The protein below binds the small molecule below.
Small molecule (SMILES): Nc1ccn([C@@H]2O[C@H](CO[P](=O)(O)O[C@H]3[C@@H](O)[C@H](n4cnc5c(N)ncnc54)O[C@@H]3CO[P](=O)(O)O[C@H]3[C@@H](O)[C@H](n4cnc5c(=O)nc(N)[nH]c54)O[C@@H]3CO[P](=O)(O)O[C@H]3[C@@H](O)[C@H](n4cnc5c(N)ncnc54)O[C@@H]3CO[P](=O)(O)O[C@H]3[C@@H](O)[C@H](n4cnc5c(N)ncnc54)O[C@@H]3CO[P](=O)(O)O[C@H]3[C@@H](O)[C@H](n4ccc(=O)[nH]c4=O)O[C@@H]3CO[P](=O)(O)O[C@H]3[C@@H](O)[C@H](n4ccc(N)nc4=O)O[C@@H]3CO[P](=O)(O)O[C@H]3[C@@H](O)[C@H](n4ccc(=O)[nH]c4=O)O[C@@H]3CO[P](=O)(O)O[C@H]3[C@@H](O)[C@H](n4cnc5c(=O)nc(N)[nH]c54)O[C@@H]3CO)[C@@H](O)[C@H]2O)c(=O)n1

Binding-site contacts:
Ligand atom OP2 contacts residue SER51 of chain 11.C at 3.3 Å (h-bond).
Ligand atom N1 contacts residue SER47 of chain 16.C at 2.7 Å (h-bond).
Ligand atom O5' contacts residue LYS89 of chain 11.C at 3.2 Å (salt-bridge).
Ligand atom C8 contacts residue LYS61 of chain 16.C at 3.6 Å.
Ligand atom C2 contacts residue SER47 of chain 16.C at 3.2 Å.
Ligand atom O5' contacts residue ARG49 of chain 11.C at 3.6 Å (salt-bridge).
Ligand atom OP2 contacts residue TYR85 of chain 16.C at 2.6 Å (h-bond).
Ligand atom OP1 contacts residue ARG49 of chain 11.C at 2.6 Å (salt-bridge).
Ligand atom N6 contacts residue THR45 of chain 16.C at 2.8 Å (h-bond).
Ligand atom N6 contacts residue CYS46 of chain 16.C at 3.6 Å (h-bond).
Ligand atom OP1 contacts residue SER51 of chain 11.C at 2.7 Å (h-bond).
Ligand atom O3' contacts residue SER51 of chain 11.C at 3.3 Å (h-bond).
Ligand atom OP2 contacts residue LYS57 of chain 11.C at 3.5 Å (salt-bridge).
Ligand atom OP1 contacts residue ASN55 of chain 11.C at 3.2 Å.
Ligand atom OP1 contacts residue LYS57 of chain 11.C at 2.9 Å.
Ligand atom O3' contacts residue ARG49 of chain 11.C at 3.6 Å (salt-bridge).
Ligand atom OP1 contacts residue SER52 of chain 11.C at 3.1 Å.
Ligand atom P contacts residue ARG49 of chain 11.C at 3.7 Å.
Ligand atom C5 contacts residue THR45 of chain 16.C at 3.4 Å.
Ligand atom OP1 contacts residue LYS89 of chain 11.C at 3.5 Å (salt-bridge).
Ligand atom C6 contacts residue THR45 of chain 16.C at 3.4 Å.
Ligand atom N7 contacts residue LYS61 of chain 16.C at 3.4 Å.
Ligand atom O5' contacts residue LYS57 of chain 11.C at 2.8 Å (salt-bridge).
Ligand atom N9 contacts residue LYS61 of chain 16.C at 3.8 Å.
Ligand atom O4' contacts residue LYS61 of chain 16.C at 3.7 Å.
Ligand atom OP2 contacts residue LYS43 of chain 16.C at 2.7 Å (salt-bridge).
Ligand atom N1 contacts residue THR59 of chain 16.C at 3.4 Å.
Ligand atom N6 contacts residue THR59 of chain 16.C at 2.7 Å (h-bond).
Ligand atom OP2 contacts residue THR91 of chain 11.C at 3.7 Å.
Ligand atom OP1 contacts residue ASN55 of chain 11.C at 3.0 Å (h-bond).
Ligand atom C5' contacts residue LYS57 of chain 11.C at 3.8 Å.
Ligand atom N7 contacts residue THR45 of chain 16.C at 2.7 Å (h-bond).
Ligand atom OP2 contacts residue LYS57 of chain 11.C at 3.0 Å (salt-bridge).
Ligand atom P contacts residue LYS57 of chain 11.C at 3.1 Å.
Ligand atom OP2 contacts residue LYS89 of chain 11.C at 3.5 Å (salt-bridge).
Ligand atom C4' contacts residue ARG49 of chain 11.C at 3.6 Å.
Ligand atom N7 contacts residue TYR85 of chain 16.C at 3.8 Å.
Ligand atom C5' contacts residue ARG49 of chain 11.C at 2.6 Å.
Ligand atom C6 contacts residue THR59 of chain 16.C at 3.5 Å.
Ligand atom P contacts residue SER51 of chain 11.C at 3.2 Å.

Sequence of chain 11.C:
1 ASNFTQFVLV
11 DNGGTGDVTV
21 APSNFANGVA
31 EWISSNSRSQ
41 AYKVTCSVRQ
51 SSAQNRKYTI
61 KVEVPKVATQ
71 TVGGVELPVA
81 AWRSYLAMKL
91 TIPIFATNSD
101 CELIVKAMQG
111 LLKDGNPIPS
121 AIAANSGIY

Sequence of chain 16.C:
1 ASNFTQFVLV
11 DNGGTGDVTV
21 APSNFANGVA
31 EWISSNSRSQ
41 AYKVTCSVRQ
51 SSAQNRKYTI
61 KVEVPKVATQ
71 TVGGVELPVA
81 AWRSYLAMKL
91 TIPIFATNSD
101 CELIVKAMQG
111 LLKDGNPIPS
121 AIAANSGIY